Binding-site contacts:
Ligand atom C10 contacts residue GLY43 of chain 1.B at 3.7 Å.
Ligand atom N35 contacts residue LYS79 of chain 1.B at 4.0 Å.
Ligand atom C21 contacts residue PHE76 of chain 1.B at 3.7 Å (hydrophobic).
Ligand atom O38 contacts residue LYS79 of chain 1.B at 3.8 Å.
Ligand atom N39 contacts residue HIS81 of chain 1.B at 3.1 Å (h-bond).
Ligand atom CL32 contacts residue HIS81 of chain 1.B at 3.8 Å.
Ligand atom C33 contacts residue VAL78 of chain 1.B at 3.8 Å (hydrophobic).
Ligand atom N39 contacts residue LYS79 of chain 1.B at 3.9 Å.
Ligand atom O9 contacts residue MET47 of chain 1.B at 3.8 Å.
Ligand atom O38 contacts residue HIS81 of chain 1.B at 3.8 Å.
Ligand atom C20 contacts residue ILE46 of chain 1.B at 3.5 Å (hydrophobic).
Ligand atom C2 contacts residue VAL78 of chain 1.B at 3.6 Å (hydrophobic).
Ligand atom C22 contacts residue VAL78 of chain 1.B at 3.7 Å (hydrophobic).
Ligand atom C19 contacts residue LEU39 of chain 1.B at 3.6 Å (hydrophobic).
Ligand atom C21 contacts residue ILE46 of chain 1.B at 3.6 Å (hydrophobic).
Ligand atom C27 contacts residue HIS81 of chain 1.B at 3.8 Å.
Ligand atom N39 contacts residue VAL78 of chain 1.B at 3.8 Å.
Ligand atom C25 contacts residue HIS81 of chain 1.B at 4.0 Å.
Ligand atom CL32 contacts residue ILE84 of chain 1.B at 3.9 Å.
Ligand atom C33 contacts residue HIS81 of chain 1.B at 3.4 Å.
Ligand atom N26 contacts residue VAL78 of chain 1.B at 3.4 Å (h-bond).
Ligand atom C18 contacts residue LEU39 of chain 1.B at 3.6 Å (hydrophobic).
Ligand atom C22 contacts residue ILE46 of chain 1.B at 3.8 Å (hydrophobic).
Ligand atom C13 contacts residue VAL78 of chain 1.B at 4.0 Å (hydrophobic).
Ligand atom C31 contacts residue LEU39 of chain 1.B at 4.0 Å (hydrophobic).
Ligand atom C37 contacts residue LYS79 of chain 1.B at 3.4 Å.
Ligand atom C25 contacts residue VAL78 of chain 1.B at 3.9 Å (hydrophobic).
Ligand atom C21 contacts residue ILE84 of chain 1.B at 4.0 Å (hydrophobic).
Ligand atom CL32 contacts residue LEU39 of chain 1.B at 3.6 Å.
Ligand atom C30 contacts residue LEU39 of chain 1.B at 3.8 Å (hydrophobic).
Ligand atom N26 contacts residue HIS81 of chain 1.B at 3.2 Å (h-bond).
Ligand atom C8 contacts residue GLY43 of chain 1.B at 3.5 Å.
Ligand atom O9 contacts residue GLY43 of chain 1.B at 3.7 Å.
Ligand atom C23 contacts residue VAL78 of chain 1.B at 3.7 Å (hydrophobic).
Ligand atom C12 contacts residue ILE46 of chain 1.B at 3.7 Å (hydrophobic).
Ligand atom C1 contacts residue VAL78 of chain 1.B at 3.8 Å (hydrophobic).
Ligand atom C31 contacts residue HIS81 of chain 1.B at 3.8 Å.
Ligand atom C12 contacts residue TYR52 of chain 1.B at 3.8 Å (hydrophobic).
Ligand atom O36 contacts residue LYS79 of chain 1.B at 3.4 Å.
Ligand atom C11 contacts residue MET47 of chain 1.B at 3.7 Å (hydrophobic).

Sequence of chain 1.B:
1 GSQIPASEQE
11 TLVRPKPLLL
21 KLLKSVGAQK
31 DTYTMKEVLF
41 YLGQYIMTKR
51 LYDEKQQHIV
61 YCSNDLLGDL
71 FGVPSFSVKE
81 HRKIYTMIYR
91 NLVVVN

The small molecule below binds the protein below.
Small molecule (SMILES): CC1CCC(Cn2c(N3CCO[C@@H]4CCC[C@H]43)nc3cc(-c4noc(=O)[nH]4)nc(-c4cncc(Cl)c4)c32)CC1